The protein below binds the small molecule below.
Small molecule (SMILES): CC(=O)N[C@@H]1[C@@H](O)[C@H](O)[C@@H](CO)O[C@H]1O

Sequence of chain 25.A:
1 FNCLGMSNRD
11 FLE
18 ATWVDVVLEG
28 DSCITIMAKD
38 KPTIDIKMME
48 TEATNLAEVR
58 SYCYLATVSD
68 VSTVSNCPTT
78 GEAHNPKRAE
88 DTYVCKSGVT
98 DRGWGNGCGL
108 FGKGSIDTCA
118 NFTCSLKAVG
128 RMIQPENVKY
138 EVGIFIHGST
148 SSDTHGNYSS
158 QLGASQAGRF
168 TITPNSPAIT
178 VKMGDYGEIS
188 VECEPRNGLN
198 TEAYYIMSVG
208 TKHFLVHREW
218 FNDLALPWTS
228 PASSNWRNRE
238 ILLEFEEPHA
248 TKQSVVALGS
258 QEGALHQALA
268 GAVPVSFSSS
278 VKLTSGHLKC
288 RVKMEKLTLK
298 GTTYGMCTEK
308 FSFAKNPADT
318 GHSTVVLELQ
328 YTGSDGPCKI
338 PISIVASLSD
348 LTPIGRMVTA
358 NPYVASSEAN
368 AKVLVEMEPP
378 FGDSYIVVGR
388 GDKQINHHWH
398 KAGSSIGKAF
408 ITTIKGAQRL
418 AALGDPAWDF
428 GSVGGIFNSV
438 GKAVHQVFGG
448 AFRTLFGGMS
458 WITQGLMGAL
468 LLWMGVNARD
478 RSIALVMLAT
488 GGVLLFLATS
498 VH

Binding-site contacts:
Ligand atom O5 contacts residue ASN154 of chain 25.A at 2.4 Å (h-bond).
Ligand atom C2 contacts residue ASN154 of chain 25.A at 2.5 Å.
Ligand atom C3 contacts residue ASN154 of chain 25.A at 3.9 Å.
Ligand atom C5 contacts residue ASN154 of chain 25.A at 3.6 Å.
Ligand atom C8 contacts residue ASN154 of chain 25.A at 3.9 Å.
Ligand atom C7 contacts residue ASN154 of chain 25.A at 3.4 Å.
Ligand atom O5 contacts residue SER156 of chain 25.A at 3.9 Å.
Ligand atom C2 contacts residue SER156 of chain 25.A at 4.3 Å.
Ligand atom O7 contacts residue ASN154 of chain 25.A at 3.6 Å.
Ligand atom N2 contacts residue ASN154 of chain 25.A at 3.0 Å (h-bond).
Ligand atom C1 contacts residue ASN154 of chain 25.A at 1.4 Å.
Ligand atom C5 contacts residue SER156 of chain 25.A at 3.9 Å.
Ligand atom N2 contacts residue SER156 of chain 25.A at 4.2 Å.
Ligand atom C4 contacts residue ASN154 of chain 25.A at 4.2 Å.
Ligand atom C1 contacts residue SER156 of chain 25.A at 3.3 Å.